Sequence of chain 2.A:
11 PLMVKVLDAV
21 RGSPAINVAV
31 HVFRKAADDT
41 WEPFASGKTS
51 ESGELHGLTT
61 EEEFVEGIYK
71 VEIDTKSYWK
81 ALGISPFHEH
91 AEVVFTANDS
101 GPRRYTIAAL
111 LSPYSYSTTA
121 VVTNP

Sequence of chain 1.A:
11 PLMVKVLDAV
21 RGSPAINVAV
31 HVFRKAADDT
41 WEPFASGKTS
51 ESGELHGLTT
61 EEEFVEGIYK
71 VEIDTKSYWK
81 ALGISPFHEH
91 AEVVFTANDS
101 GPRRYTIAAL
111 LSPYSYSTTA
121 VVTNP

Binding-site contacts:
Ligand atom CAI contacts residue DZ11 of chain 2.C at 0.7 Å.
Ligand atom CAJ contacts residue DZ11 of chain 2.C at 0.2 Å.
Ligand atom CAB contacts residue DZ11 of chain 2.C at 0.8 Å.
Ligand atom CAH contacts residue LEU110 of chain 1.A at 3.6 Å (hydrophobic).
Ligand atom CAR contacts residue DZ11 of chain 2.C at 0.2 Å.
Ligand atom CAA contacts residue ALA108 of chain 1.A at 3.5 Å (hydrophobic).
Ligand atom CAH contacts residue DZ11 of chain 2.C at 0.7 Å.
Ligand atom CAT contacts residue DZ11 of chain 2.C at 0.6 Å.
Ligand atom CAS contacts residue DZ11 of chain 2.C at 0.0 Å.
Ligand atom BRAF contacts residue DZ11 of chain 2.C at 0.1 Å.
Ligand atom OAC contacts residue LEU17 of chain 2.A at 3.1 Å.
Ligand atom BRAE contacts residue LYS15 of chain 1.A at 3.6 Å.
Ligand atom CAG contacts residue LEU110 of chain 1.A at 3.3 Å (hydrophobic).
Ligand atom CAO contacts residue DZ11 of chain 2.C at 0.3 Å.
Ligand atom BRAF contacts residue LYS15 of chain 2.A at 3.7 Å.
Ligand atom OAD contacts residue DZ11 of chain 2.C at 0.1 Å (h-bond).
Ligand atom OAD contacts residue LYS15 of chain 1.A at 2.8 Å (salt-bridge).
Ligand atom CAG contacts residue SER117 of chain 1.A at 3.7 Å.
Ligand atom CAK contacts residue LEU17 of chain 2.A at 3.6 Å (hydrophobic).
Ligand atom CAQ contacts residue DZ11 of chain 2.C at 0.1 Å.
Ligand atom OAC contacts residue THR119 of chain 1.A at 3.7 Å.
Ligand atom CAN contacts residue DZ11 of chain 2.C at 0.3 Å.
Ligand atom CAA contacts residue DZ11 of chain 2.C at 0.8 Å.
Ligand atom OAD contacts residue LYS15 of chain 2.A at 2.7 Å (salt-bridge).
Ligand atom CAP contacts residue DZ11 of chain 2.C at 0.1 Å.
Ligand atom CAB contacts residue ALA109 of chain 2.A at 3.5 Å (hydrophobic).
Ligand atom CAH contacts residue SER117 of chain 1.A at 3.3 Å.
Ligand atom CAM contacts residue DZ11 of chain 2.C at 1.1 Å.
Ligand atom CAK contacts residue DZ11 of chain 2.C at 0.2 Å.
Ligand atom BRAE contacts residue DZ11 of chain 2.C at 0.1 Å.
Ligand atom OAC contacts residue DZ11 of chain 2.C at 1.8 Å (h-bond).
Ligand atom NAL contacts residue DZ11 of chain 2.C at 0.6 Å (h-bond).
Ligand atom CAJ contacts residue ALA108 of chain 2.A at 3.7 Å (hydrophobic).
Ligand atom CAG contacts residue DZ11 of chain 2.C at 1.1 Å.
Ligand atom CAI contacts residue SER117 of chain 2.A at 3.2 Å.
Ligand atom CAJ contacts residue LEU17 of chain 1.A at 3.6 Å (hydrophobic).
Ligand atom CAG contacts residue SER117 of chain 2.A at 3.2 Å.
Ligand atom CAS contacts residue LYS15 of chain 1.A at 3.6 Å.
Ligand atom CAS contacts residue LYS15 of chain 2.A at 3.5 Å.
Ligand atom CAB contacts residue ALA108 of chain 2.A at 3.5 Å (hydrophobic).

A small-molecule ligand and the protein it binds are described below.
Small molecule (SMILES): Cc1cccc(C)c1C(=O)Nc1cc(Br)c(O)c(Br)c1